Binding-site contacts:
Ligand atom O5 contacts residue ASN126 of chain 1.F at 2.3 Å (h-bond).
Ligand atom C2 contacts residue ASN126 of chain 1.F at 2.5 Å.
Ligand atom C5 contacts residue ASN126 of chain 1.F at 3.6 Å.
Ligand atom O7 contacts residue TYR127 of chain 1.F at 3.7 Å.
Ligand atom C1 contacts residue ASN126 of chain 1.F at 1.4 Å.
Ligand atom C8 contacts residue LYS122 of chain 1.F at 3.7 Å.
Ligand atom O7 contacts residue ASN126 of chain 1.F at 3.5 Å (h-bond).
Ligand atom C8 contacts residue GLU123 of chain 1.F at 3.3 Å.
Ligand atom C4 contacts residue ASN126 of chain 1.F at 4.2 Å.
Ligand atom C7 contacts residue ASN126 of chain 1.F at 3.2 Å.
Ligand atom C8 contacts residue TYR127 of chain 1.F at 4.5 Å (hydrophobic).
Ligand atom C8 contacts residue SER125 of chain 1.F at 3.8 Å.
Ligand atom C3 contacts residue ASN126 of chain 1.F at 3.8 Å.
Ligand atom N2 contacts residue ASN126 of chain 1.F at 3.0 Å (h-bond).
Ligand atom C8 contacts residue ASN126 of chain 1.F at 3.8 Å.

A protein and the small-molecule ligand that binds it are described below.
Small molecule (SMILES): CC(=O)N[C@@H]1[C@@H](O)[C@H](O)[C@@H](CO)O[C@H]1O

Sequence of chain 1.F:
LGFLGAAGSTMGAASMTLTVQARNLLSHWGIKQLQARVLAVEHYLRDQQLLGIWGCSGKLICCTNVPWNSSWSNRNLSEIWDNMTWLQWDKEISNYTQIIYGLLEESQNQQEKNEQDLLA